Binding-site contacts:
Ligand atom C4A contacts residue HIS89 of chain 1.B at 3.6 Å.
Ligand atom CAB contacts residue SER112 of chain 1.B at 3.4 Å.
Ligand atom CHA contacts residue VAL70 of chain 1.B at 3.5 Å (hydrophobic).
Ligand atom C2C contacts residue TYR123 of chain 1.B at 3.3 Å (hydrophobic).
Ligand atom ND contacts residue PHE36 of chain 1.B at 3.2 Å.
Ligand atom OB contacts residue LEU116 of chain 1.C at 2.7 Å (h-bond).
Ligand atom O2D contacts residue PHE36 of chain 1.B at 3.1 Å (h-bond).
Ligand atom C1D contacts residue ASN58 of chain 1.B at 3.5 Å.
Ligand atom CAC contacts residue ASP28 of chain 1.B at 3.5 Å.
Ligand atom O1D contacts residue SER69 of chain 1.B at 3.6 Å (h-bond).
Ligand atom O2A contacts residue PHE36 of chain 1.B at 3.5 Å.
Ligand atom CBC contacts residue THR43 of chain 1.B at 3.4 Å.
Ligand atom O2D contacts residue GLU60 of chain 1.B at 3.1 Å (salt-bridge).
Ligand atom C1B contacts residue PHE36 of chain 1.B at 3.3 Å (hydrophobic).
Ligand atom C3A contacts residue HIS89 of chain 1.B at 3.5 Å.
Ligand atom O1A contacts residue PHE36 of chain 1.B at 3.4 Å.
Ligand atom OB contacts residue SER1 of chain 1.B at 3.4 Å (h-bond).
Ligand atom C1C contacts residue TYR123 of chain 1.B at 3.5 Å (hydrophobic).
Ligand atom OB contacts residue GLY117 of chain 1.C at 3.5 Å (h-bond).
Ligand atom CMA contacts residue HIS89 of chain 1.B at 3.2 Å.
Ligand atom ND contacts residue ASN58 of chain 1.B at 3.4 Å (h-bond).
Ligand atom NA contacts residue PHE36 of chain 1.B at 3.1 Å.
Ligand atom NC contacts residue ASN58 of chain 1.B at 3.5 Å (h-bond).
Ligand atom CMD contacts residue ARG59 of chain 1.B at 3.4 Å.
Ligand atom CMA contacts residue ALA92 of chain 1.B at 3.6 Å (hydrophobic).
Ligand atom CBC contacts residue ALA44 of chain 1.B at 3.3 Å (hydrophobic).
Ligand atom O1D contacts residue LYS68 of chain 1.B at 3.3 Å.
Ligand atom NB contacts residue PHE36 of chain 1.B at 3.5 Å.
Ligand atom CMB contacts residue SER112 of chain 1.B at 3.5 Å.
Ligand atom O2A contacts residue ALA118 of chain 1.C at 3.2 Å.
Ligand atom CMB contacts residue TYR123 of chain 1.B at 3.6 Å (hydrophobic).
Ligand atom CGA contacts residue PHE36 of chain 1.B at 3.6 Å (hydrophobic).
Ligand atom C2D contacts residue ASN58 of chain 1.B at 3.4 Å.
Ligand atom CHB contacts residue PHE36 of chain 1.B at 3.4 Å (hydrophobic).
Ligand atom C4D contacts residue PHE36 of chain 1.B at 3.5 Å (hydrophobic).
Ligand atom CGA contacts residue ALA118 of chain 1.C at 3.6 Å (hydrophobic).
Ligand atom OC contacts residue TYR97 of chain 1.B at 3.6 Å.
Ligand atom CBD contacts residue GLU60 of chain 1.B at 3.3 Å.
Ligand atom CGD contacts residue GLU60 of chain 1.B at 3.3 Å.
Ligand atom CBD contacts residue PHE36 of chain 1.B at 3.4 Å (hydrophobic).

Sequence of chain 1.B:
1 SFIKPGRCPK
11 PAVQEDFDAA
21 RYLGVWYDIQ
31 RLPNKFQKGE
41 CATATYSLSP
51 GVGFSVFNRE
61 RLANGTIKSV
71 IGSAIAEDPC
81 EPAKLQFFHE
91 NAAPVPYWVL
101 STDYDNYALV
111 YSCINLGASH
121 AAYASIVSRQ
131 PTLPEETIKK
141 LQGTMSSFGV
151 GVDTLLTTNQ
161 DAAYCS

Sequence of chain 1.C:
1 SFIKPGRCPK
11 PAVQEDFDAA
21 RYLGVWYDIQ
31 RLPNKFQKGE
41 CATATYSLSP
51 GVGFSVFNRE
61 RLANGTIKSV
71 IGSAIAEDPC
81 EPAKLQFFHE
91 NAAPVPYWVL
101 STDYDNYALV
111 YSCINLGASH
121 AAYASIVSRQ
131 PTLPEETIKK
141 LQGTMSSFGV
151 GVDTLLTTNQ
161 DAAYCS

This protein binds this small molecule.
Small molecule (SMILES): C=CC1=C(C)/C(=C/c2[nH]c(/C=C3\N=C(/C=C4\NC(=O)C(C)=C4C=C)C(C)=C3CCC(=O)O)c(CCC(=O)O)c2C)NC1=O